Sequence of chain 10.A:
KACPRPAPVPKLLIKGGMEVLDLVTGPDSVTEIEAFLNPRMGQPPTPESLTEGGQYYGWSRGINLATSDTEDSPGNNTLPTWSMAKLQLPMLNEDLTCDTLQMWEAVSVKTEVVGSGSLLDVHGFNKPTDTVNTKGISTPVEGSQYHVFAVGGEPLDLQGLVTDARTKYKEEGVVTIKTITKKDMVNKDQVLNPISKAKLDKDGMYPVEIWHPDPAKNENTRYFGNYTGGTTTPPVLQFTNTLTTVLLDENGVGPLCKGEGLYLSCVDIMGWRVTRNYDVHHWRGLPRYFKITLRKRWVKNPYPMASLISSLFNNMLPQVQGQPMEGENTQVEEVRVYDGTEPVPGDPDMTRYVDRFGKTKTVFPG

Sequence of chain 10.E:
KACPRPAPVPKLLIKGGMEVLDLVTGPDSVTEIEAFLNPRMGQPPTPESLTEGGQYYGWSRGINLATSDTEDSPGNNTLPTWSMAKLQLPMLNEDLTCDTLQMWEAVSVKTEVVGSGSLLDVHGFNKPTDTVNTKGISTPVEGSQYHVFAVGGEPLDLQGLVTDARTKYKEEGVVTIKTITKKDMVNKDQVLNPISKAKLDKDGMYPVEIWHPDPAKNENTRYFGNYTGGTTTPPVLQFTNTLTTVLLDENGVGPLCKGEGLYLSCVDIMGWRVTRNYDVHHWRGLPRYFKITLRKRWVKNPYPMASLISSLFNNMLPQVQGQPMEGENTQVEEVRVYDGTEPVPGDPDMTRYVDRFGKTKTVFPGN

The protein below binds the small molecule below.
Small molecule (SMILES): CC(=O)N[C@@H]1[C@@H](O[C@@H]2O[C@H](CO)[C@H](O)[C@H](O[C@]3(C(=O)O)C[C@H](O)[C@@H](NC(C)=O)[C@H]([C@H](O)[C@H](O)CO)O3)[C@H]2O)[C@H](O)[C@@H](CO[C@]2(C(=O)O)C[C@H](O)[C@@H](NC(C)=O)[C@H]([C@H](O)[C@H](O)CO)O2)O[C@H]1O

Binding-site contacts:
Ligand atom O10 contacts residue THR291 of chain 10.E at 3.8 Å.
Ligand atom C5 contacts residue TYR72 of chain 10.E at 3.4 Å (hydrophobic).
Ligand atom C3 contacts residue HIS298 of chain 10.E at 3.8 Å.
Ligand atom C1 contacts residue ARG77 of chain 10.E at 3.4 Å.
Ligand atom C8 contacts residue TYR72 of chain 10.E at 4.1 Å (hydrophobic).
Ligand atom C5 contacts residue ASN93 of chain 10.E at 4.1 Å.
Ligand atom O4 contacts residue TYR72 of chain 10.E at 4.2 Å.
Ligand atom C6 contacts residue ASN93 of chain 10.E at 3.4 Å.
Ligand atom O4 contacts residue ILE79 of chain 10.E at 3.5 Å (h-bond).
Ligand atom O3 contacts residue GLY78 of chain 10.E at 3.6 Å.
Ligand atom C4 contacts residue GLY78 of chain 10.E at 3.3 Å.
Ligand atom O4 contacts residue HIS298 of chain 10.E at 3.0 Å (h-bond).
Ligand atom C1 contacts residue SER89 of chain 10.E at 4.2 Å.
Ligand atom C6 contacts residue TYR72 of chain 10.E at 3.3 Å (hydrophobic).
Ligand atom C8 contacts residue ARG77 of chain 10.E at 4.2 Å.
Ligand atom C1 contacts residue TYR72 of chain 10.E at 3.8 Å (hydrophobic).
Ligand atom O1A contacts residue GLY78 of chain 10.E at 3.3 Å (h-bond).
Ligand atom O10 contacts residue ASN293 of chain 10.E at 3.9 Å.
Ligand atom N5 contacts residue TYR72 of chain 10.E at 3.1 Å (h-bond).
Ligand atom O1A contacts residue SER89 of chain 10.E at 3.4 Å (h-bond).
Ligand atom O1A contacts residue TYR72 of chain 10.E at 3.5 Å.
Ligand atom C11 contacts residue ASP85 of chain 10.A at 3.8 Å.
Ligand atom C2 contacts residue GLY78 of chain 10.E at 4.1 Å.
Ligand atom C1 contacts residue GLY78 of chain 10.E at 4.0 Å.
Ligand atom O1B contacts residue ASN80 of chain 10.E at 4.2 Å.
Ligand atom O4 contacts residue GLY78 of chain 10.E at 3.0 Å.
Ligand atom C7 contacts residue TYR72 of chain 10.E at 3.9 Å (hydrophobic).
Ligand atom O1B contacts residue ARG77 of chain 10.E at 2.8 Å (salt-bridge).
Ligand atom O1B contacts residue SER89 of chain 10.E at 4.1 Å.
Ligand atom C3 contacts residue GLY78 of chain 10.E at 4.0 Å.
Ligand atom C3 contacts residue VAL296 of chain 10.E at 3.7 Å (hydrophobic).
Ligand atom O8 contacts residue TYR72 of chain 10.E at 3.5 Å (h-bond).
Ligand atom O1A contacts residue ARG77 of chain 10.E at 3.1 Å (salt-bridge).
Ligand atom O6 contacts residue ASN93 of chain 10.E at 3.5 Å (h-bond).
Ligand atom C4 contacts residue TYR72 of chain 10.E at 3.4 Å (hydrophobic).
Ligand atom C3 contacts residue GLY78 of chain 10.E at 4.0 Å.
Ligand atom O1B contacts residue TYR72 of chain 10.E at 3.8 Å.
Ligand atom C4 contacts residue HIS298 of chain 10.E at 3.6 Å.
Ligand atom O4 contacts residue THR291 of chain 10.E at 3.4 Å.
Ligand atom O4 contacts residue VAL296 of chain 10.E at 4.0 Å.